A protein and the small-molecule ligand that binds it are described below.
Small molecule (SMILES): Nc1nc2c(ncn2[C@H]2C[C@H](O)[C@@H](CO[P](=O)(O)O[P](=O)(O)OP(=O)(O)O)O2)c(=O)[nH]1

Binding-site contacts:
Ligand atom C1' contacts residue ASN28 of chain 1.K at 3.6 Å.
Ligand atom C4 contacts residue ARG242 of chain 1.L at 3.3 Å.
Ligand atom N1 contacts residue ARG281 of chain 1.J at 3.4 Å.
Ligand atom O3G contacts residue VAL287 of chain 1.J at 2.8 Å.
Ligand atom C3' contacts residue VAL65 of chain 1.J at 3.3 Å (hydrophobic).
Ligand atom O2A contacts residue VAL26 of chain 1.K at 2.5 Å.
Ligand atom O3' contacts residue DGT1 of chain 1.JA at 3.5 Å.
Ligand atom C8 contacts residue ASN28 of chain 1.K at 3.2 Å.
Ligand atom O3B contacts residue DGT1 of chain 1.JA at 3.2 Å (h-bond).
Ligand atom C1' contacts residue ARG242 of chain 1.L at 3.4 Å.
Ligand atom N2 contacts residue ARG281 of chain 1.J at 3.2 Å (salt-bridge).
Ligand atom N7 contacts residue ARG242 of chain 1.L at 3.5 Å (salt-bridge).
Ligand atom O2G contacts residue DGT1 of chain 1.JA at 3.3 Å (h-bond).
Ligand atom O1B contacts residue DGT1 of chain 1.JA at 3.3 Å (h-bond).
Ligand atom O3A contacts residue LYS263 of chain 1.L at 3.6 Å.
Ligand atom O2A contacts residue DGT1 of chain 1.JA at 3.4 Å (h-bond).
Ligand atom C2 contacts residue ARG281 of chain 1.J at 3.3 Å.
Ligand atom O2G contacts residue LYS432 of chain 1.L at 2.9 Å (salt-bridge).
Ligand atom C8 contacts residue ARG242 of chain 1.L at 3.1 Å.
Ligand atom O5' contacts residue DGT1 of chain 1.JA at 3.0 Å (h-bond).
Ligand atom O1A contacts residue ARG242 of chain 1.L at 3.0 Å (salt-bridge).
Ligand atom O1B contacts residue LYS432 of chain 1.L at 3.1 Å (salt-bridge).
Ligand atom N9 contacts residue ARG242 of chain 1.L at 3.0 Å (salt-bridge).
Ligand atom C2' contacts residue PHE66 of chain 1.J at 3.4 Å (hydrophobic).
Ligand atom PA contacts residue LYS263 of chain 1.L at 3.5 Å.
Ligand atom C6 contacts residue ARG281 of chain 1.J at 3.5 Å.
Ligand atom N3 contacts residue ARG242 of chain 1.L at 3.5 Å (salt-bridge).
Ligand atom O3' contacts residue ILE27 of chain 1.K at 3.5 Å.
Ligand atom O1G contacts residue LYS286 of chain 1.J at 3.1 Å (salt-bridge).
Ligand atom O3G contacts residue DGT1 of chain 1.JA at 2.9 Å (h-bond).
Ligand atom O3' contacts residue VAL65 of chain 1.J at 3.1 Å (h-bond).
Ligand atom N2 contacts residue HIS285 of chain 1.J at 3.4 Å.
Ligand atom PB contacts residue DGT1 of chain 1.JA at 3.4 Å.
Ligand atom O3' contacts residue ASN28 of chain 1.K at 3.1 Å (h-bond).
Ligand atom O4' contacts residue ARG242 of chain 1.L at 3.1 Å (salt-bridge).
Ligand atom O2B contacts residue DGT1 of chain 1.JA at 2.7 Å (h-bond).
Ligand atom C5 contacts residue ARG242 of chain 1.L at 3.6 Å.
Ligand atom O1A contacts residue LYS263 of chain 1.L at 2.4 Å (salt-bridge).
Ligand atom C5' contacts residue HIS285 of chain 1.J at 3.2 Å.
Ligand atom O6 contacts residue ARG281 of chain 1.J at 2.9 Å.

Sequence of chain 1.K:
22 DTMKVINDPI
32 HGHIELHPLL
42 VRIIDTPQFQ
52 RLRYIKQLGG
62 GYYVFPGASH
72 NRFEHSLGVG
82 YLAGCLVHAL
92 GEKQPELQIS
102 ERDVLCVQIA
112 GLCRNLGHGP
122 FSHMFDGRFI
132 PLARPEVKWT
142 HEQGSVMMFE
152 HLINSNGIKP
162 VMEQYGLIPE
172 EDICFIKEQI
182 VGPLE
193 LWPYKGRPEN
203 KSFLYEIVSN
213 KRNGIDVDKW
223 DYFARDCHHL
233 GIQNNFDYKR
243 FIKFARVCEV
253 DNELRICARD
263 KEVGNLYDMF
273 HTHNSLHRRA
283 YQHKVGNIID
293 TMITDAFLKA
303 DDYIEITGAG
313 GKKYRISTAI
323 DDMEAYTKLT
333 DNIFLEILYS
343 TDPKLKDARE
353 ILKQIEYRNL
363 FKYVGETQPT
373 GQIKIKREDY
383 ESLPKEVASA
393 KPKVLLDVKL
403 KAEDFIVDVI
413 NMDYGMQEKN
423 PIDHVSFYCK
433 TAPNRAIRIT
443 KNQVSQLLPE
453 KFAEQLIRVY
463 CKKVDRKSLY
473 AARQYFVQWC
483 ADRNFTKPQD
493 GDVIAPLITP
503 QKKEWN

Sequence of chain 1.L:
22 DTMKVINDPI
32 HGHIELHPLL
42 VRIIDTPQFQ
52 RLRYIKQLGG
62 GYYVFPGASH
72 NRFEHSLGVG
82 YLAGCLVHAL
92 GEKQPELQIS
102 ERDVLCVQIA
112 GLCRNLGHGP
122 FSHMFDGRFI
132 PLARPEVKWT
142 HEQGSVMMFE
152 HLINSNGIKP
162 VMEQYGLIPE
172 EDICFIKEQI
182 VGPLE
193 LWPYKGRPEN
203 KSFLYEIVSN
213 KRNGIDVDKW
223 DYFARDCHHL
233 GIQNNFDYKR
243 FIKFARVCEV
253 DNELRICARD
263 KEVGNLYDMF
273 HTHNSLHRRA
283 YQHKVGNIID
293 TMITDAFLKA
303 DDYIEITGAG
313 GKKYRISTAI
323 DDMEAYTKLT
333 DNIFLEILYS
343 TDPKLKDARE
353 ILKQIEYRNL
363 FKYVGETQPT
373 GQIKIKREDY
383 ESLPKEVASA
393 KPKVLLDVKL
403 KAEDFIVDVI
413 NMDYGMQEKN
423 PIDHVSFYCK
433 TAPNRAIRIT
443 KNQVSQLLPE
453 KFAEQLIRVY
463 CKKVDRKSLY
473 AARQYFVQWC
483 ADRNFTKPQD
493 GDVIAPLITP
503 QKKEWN

Sequence of chain 1.J:
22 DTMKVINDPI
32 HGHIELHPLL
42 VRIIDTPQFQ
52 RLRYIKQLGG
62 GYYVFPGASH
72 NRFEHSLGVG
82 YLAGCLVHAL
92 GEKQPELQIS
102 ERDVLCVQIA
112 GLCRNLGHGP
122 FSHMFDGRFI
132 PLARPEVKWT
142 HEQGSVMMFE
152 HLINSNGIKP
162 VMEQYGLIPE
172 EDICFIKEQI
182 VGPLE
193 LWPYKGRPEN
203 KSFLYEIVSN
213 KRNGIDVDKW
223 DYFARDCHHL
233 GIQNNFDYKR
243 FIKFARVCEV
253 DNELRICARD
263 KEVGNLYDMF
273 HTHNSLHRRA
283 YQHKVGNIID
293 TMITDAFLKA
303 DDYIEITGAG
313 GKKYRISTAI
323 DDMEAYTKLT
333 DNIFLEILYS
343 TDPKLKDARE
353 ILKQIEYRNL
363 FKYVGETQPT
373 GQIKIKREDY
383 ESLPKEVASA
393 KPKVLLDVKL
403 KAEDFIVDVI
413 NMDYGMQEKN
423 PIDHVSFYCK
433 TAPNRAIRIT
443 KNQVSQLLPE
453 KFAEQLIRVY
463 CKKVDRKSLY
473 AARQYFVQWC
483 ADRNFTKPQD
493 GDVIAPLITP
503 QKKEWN